This protein binds this small molecule.
Small molecule (SMILES): O=C(O)CCC(=O)OC[C@@H](NC(=O)C(Cl)Cl)[C@H](O)c1ccc([N+](=O)[O-])cc1

Binding-site contacts:
Ligand atom C13 contacts residue ILE51 of chain 3.D at 3.8 Å (hydrophobic).
Ligand atom CL1 contacts residue PRO50 of chain 3.D at 3.6 Å.
Ligand atom C15 contacts residue ILE51 of chain 3.D at 3.3 Å (hydrophobic).
Ligand atom CL2 contacts residue THR98 of chain 3.D at 4.1 Å.
Ligand atom C15 contacts residue PRO53 of chain 3.D at 4.2 Å (hydrophobic).
Ligand atom O15 contacts residue PRO53 of chain 3.D at 3.3 Å.
Ligand atom O15 contacts residue ILE51 of chain 3.D at 4.0 Å.
Ligand atom O16 contacts residue ILE51 of chain 3.D at 3.4 Å (h-bond).
Ligand atom C15 contacts residue GLY52 of chain 3.D at 3.7 Å.
Ligand atom C14 contacts residue PRO50 of chain 3.D at 3.8 Å (hydrophobic).
Ligand atom O16 contacts residue GLY52 of chain 3.D at 4.2 Å.
Ligand atom C1 contacts residue PRO50 of chain 3.D at 4.1 Å (hydrophobic).
Ligand atom CL1 contacts residue TYR125 of chain 3.D at 3.6 Å.
Ligand atom C14 contacts residue ILE51 of chain 3.D at 3.0 Å (hydrophobic).
Ligand atom C14 contacts residue GLY52 of chain 3.D at 4.0 Å.
Ligand atom C12 contacts residue PRO50 of chain 3.D at 4.0 Å (hydrophobic).
Ligand atom CL1 contacts residue PRO53 of chain 3.D at 4.2 Å.
Ligand atom O9B contacts residue PRO53 of chain 3.D at 4.1 Å.
Ligand atom O16 contacts residue VAL38 of chain 3.D at 4.0 Å.
Ligand atom CL2 contacts residue GLY123 of chain 3.D at 3.6 Å.
Ligand atom C8 contacts residue PRO53 of chain 3.D at 3.8 Å (hydrophobic).
Ligand atom CL1 contacts residue GLY123 of chain 3.D at 3.8 Å.
Ligand atom CL1 contacts residue ILE124 of chain 3.D at 3.3 Å.
Ligand atom C13 contacts residue GLY52 of chain 3.D at 4.0 Å.
Ligand atom O4 contacts residue PRO50 of chain 3.D at 3.3 Å.
Ligand atom O9A contacts residue ILE121 of chain 3.D at 3.7 Å.
Ligand atom C1 contacts residue TYR125 of chain 3.D at 3.6 Å (hydrophobic).
Ligand atom CL2 contacts residue TYR125 of chain 3.D at 3.9 Å.
Ligand atom O2 contacts residue PRO53 of chain 3.D at 3.5 Å.
Ligand atom CL2 contacts residue ILE121 of chain 3.D at 4.0 Å.
Ligand atom O15 contacts residue GLY52 of chain 3.D at 3.6 Å.
Ligand atom O2 contacts residue GLY52 of chain 3.D at 3.6 Å.
Ligand atom CL1 contacts residue GLY52 of chain 3.D at 3.2 Å.
Ligand atom C2 contacts residue PRO50 of chain 3.D at 3.8 Å (hydrophobic).
Ligand atom O2 contacts residue PRO50 of chain 3.D at 4.0 Å.
Ligand atom C13 contacts residue PRO50 of chain 3.D at 3.3 Å (hydrophobic).
Ligand atom CL1 contacts residue ILE51 of chain 3.D at 4.1 Å.
Ligand atom N2 contacts residue PRO50 of chain 3.D at 4.1 Å.
Ligand atom C4 contacts residue PRO50 of chain 3.D at 3.8 Å (hydrophobic).
Ligand atom CL2 contacts residue PRO53 of chain 3.D at 3.7 Å.

Sequence of chain 3.D:
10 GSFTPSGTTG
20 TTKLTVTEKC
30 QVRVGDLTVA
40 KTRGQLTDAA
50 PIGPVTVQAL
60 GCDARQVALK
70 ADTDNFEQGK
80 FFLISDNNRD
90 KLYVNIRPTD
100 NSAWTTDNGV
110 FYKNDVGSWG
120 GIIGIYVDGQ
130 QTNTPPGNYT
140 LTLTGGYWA